This protein binds this small molecule.
Small molecule (SMILES): CC(=O)N[C@@H]1[C@@H](O)[C@H](O)[C@@H](CO)O[C@H]1O

Binding-site contacts:
Ligand atom C2 contacts residue ASN167 of chain 1.C at 2.4 Å.
Ligand atom C1 contacts residue ASN167 of chain 1.C at 1.4 Å.
Ligand atom C5 contacts residue ASN167 of chain 1.C at 3.7 Å.
Ligand atom N2 contacts residue ASN167 of chain 1.C at 2.9 Å (h-bond).
Ligand atom C8 contacts residue ARG278 of chain 1.K at 3.5 Å.
Ligand atom O5 contacts residue ARG162 of chain 1.C at 3.4 Å (salt-bridge).
Ligand atom O7 contacts residue ARG278 of chain 1.K at 3.3 Å (salt-bridge).
Ligand atom O5 contacts residue ASN167 of chain 1.C at 2.4 Å (h-bond).
Ligand atom C7 contacts residue ASN167 of chain 1.C at 3.2 Å.
Ligand atom C7 contacts residue ARG278 of chain 1.K at 3.9 Å.
Ligand atom C6 contacts residue ARG162 of chain 1.C at 4.4 Å.
Ligand atom C3 contacts residue ASN167 of chain 1.C at 3.8 Å.
Ligand atom O7 contacts residue ASN167 of chain 1.C at 3.1 Å (h-bond).
Ligand atom C8 contacts residue ASN167 of chain 1.C at 3.8 Å.
Ligand atom C1 contacts residue ARG162 of chain 1.C at 4.1 Å.
Ligand atom C4 contacts residue ASN167 of chain 1.C at 4.2 Å.

Sequence of chain 1.C:
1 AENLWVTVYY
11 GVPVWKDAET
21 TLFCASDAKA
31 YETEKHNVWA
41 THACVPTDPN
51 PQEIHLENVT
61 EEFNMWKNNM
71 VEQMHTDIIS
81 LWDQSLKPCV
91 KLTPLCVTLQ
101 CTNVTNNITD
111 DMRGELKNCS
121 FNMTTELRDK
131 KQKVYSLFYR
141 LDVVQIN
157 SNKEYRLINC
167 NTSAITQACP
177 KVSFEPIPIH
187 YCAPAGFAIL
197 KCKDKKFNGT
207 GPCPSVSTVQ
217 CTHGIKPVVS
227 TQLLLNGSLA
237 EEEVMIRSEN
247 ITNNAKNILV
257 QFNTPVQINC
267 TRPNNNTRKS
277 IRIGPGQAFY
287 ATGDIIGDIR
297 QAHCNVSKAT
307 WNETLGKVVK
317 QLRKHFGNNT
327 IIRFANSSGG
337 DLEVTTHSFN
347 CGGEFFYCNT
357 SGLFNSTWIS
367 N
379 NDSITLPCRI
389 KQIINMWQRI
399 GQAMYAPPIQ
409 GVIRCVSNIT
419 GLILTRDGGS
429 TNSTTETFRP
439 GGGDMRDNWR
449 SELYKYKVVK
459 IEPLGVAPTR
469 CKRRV

Sequence of chain 1.K:
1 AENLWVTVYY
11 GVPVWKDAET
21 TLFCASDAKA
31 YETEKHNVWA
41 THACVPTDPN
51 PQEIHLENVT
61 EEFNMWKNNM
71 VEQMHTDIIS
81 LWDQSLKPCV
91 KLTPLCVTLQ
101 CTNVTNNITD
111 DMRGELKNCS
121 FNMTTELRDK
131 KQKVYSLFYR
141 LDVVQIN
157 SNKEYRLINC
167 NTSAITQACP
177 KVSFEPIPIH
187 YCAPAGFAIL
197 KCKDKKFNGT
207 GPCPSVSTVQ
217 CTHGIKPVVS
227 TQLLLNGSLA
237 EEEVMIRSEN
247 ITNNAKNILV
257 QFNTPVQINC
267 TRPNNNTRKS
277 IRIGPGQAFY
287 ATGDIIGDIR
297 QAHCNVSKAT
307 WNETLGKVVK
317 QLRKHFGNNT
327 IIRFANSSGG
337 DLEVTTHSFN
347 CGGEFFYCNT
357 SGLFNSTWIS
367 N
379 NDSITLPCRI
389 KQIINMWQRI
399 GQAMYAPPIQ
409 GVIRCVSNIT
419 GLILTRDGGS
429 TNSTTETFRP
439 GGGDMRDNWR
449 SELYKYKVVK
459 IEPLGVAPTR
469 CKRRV